A protein and the small-molecule ligand that binds it are described below.
Small molecule (SMILES): CC(=O)N[C@H]1[C@H](O[C@H]2[C@H](O)[C@@H](NC(C)=O)CO[C@@H]2CO)O[C@H](CO)[C@@H](O)[C@@H]1O

Binding-site contacts:
Ligand atom N2 contacts residue ASN154 of chain 29.F at 4.3 Å.
Ligand atom O5 contacts residue ASN154 of chain 29.F at 2.4 Å (h-bond).
Ligand atom C1 contacts residue MET151 of chain 29.F at 3.6 Å (hydrophobic).
Ligand atom C2 contacts residue ASN154 of chain 29.F at 3.5 Å.
Ligand atom C4 contacts residue THR156 of chain 29.F at 4.1 Å.
Ligand atom N2 contacts residue THR156 of chain 29.F at 4.3 Å.
Ligand atom O7 contacts residue THR156 of chain 29.F at 2.4 Å.
Ligand atom C8 contacts residue GLY157 of chain 29.F at 4.5 Å.
Ligand atom C8 contacts residue HIS148 of chain 29.F at 1.2 Å.
Ligand atom C6 contacts residue GLY157 of chain 29.F at 4.2 Å.
Ligand atom O5 contacts residue THR156 of chain 29.F at 3.8 Å.
Ligand atom O6 contacts residue ASP155 of chain 29.F at 4.2 Å.
Ligand atom C1 contacts residue GLY150 of chain 29.F at 3.8 Å.
Ligand atom O4 contacts residue THR156 of chain 29.F at 4.2 Å.
Ligand atom C8 contacts residue MET151 of chain 29.F at 4.1 Å (hydrophobic).
Ligand atom O6 contacts residue THR156 of chain 29.F at 1.2 Å (h-bond).
Ligand atom O7 contacts residue HIS148 of chain 29.F at 3.3 Å (h-bond).
Ligand atom N2 contacts residue HIS148 of chain 29.F at 2.8 Å (h-bond).
Ligand atom C5 contacts residue THR156 of chain 29.F at 3.2 Å.
Ligand atom N2 contacts residue GLY150 of chain 29.F at 4.1 Å.
Ligand atom C2 contacts residue GLY150 of chain 29.F at 4.5 Å.
Ligand atom C6 contacts residue ASN154 of chain 29.F at 3.0 Å.
Ligand atom C7 contacts residue THR156 of chain 29.F at 3.4 Å.
Ligand atom C6 contacts residue THR156 of chain 29.F at 1.8 Å.
Ligand atom C2 contacts residue MET151 of chain 29.F at 4.1 Å (hydrophobic).
Ligand atom C1 contacts residue ASN154 of chain 29.F at 2.5 Å.
Ligand atom C7 contacts residue HIS148 of chain 29.F at 2.3 Å.
Ligand atom C5 contacts residue ASN154 of chain 29.F at 2.1 Å.
Ligand atom O6 contacts residue ASN154 of chain 29.F at 2.4 Å (h-bond).
Ligand atom C8 contacts residue THR156 of chain 29.F at 2.9 Å.
Ligand atom N2 contacts residue MET151 of chain 29.F at 3.4 Å.
Ligand atom C3 contacts residue ASN154 of chain 29.F at 3.5 Å.
Ligand atom O4 contacts residue ASN154 of chain 29.F at 3.5 Å (h-bond).
Ligand atom C2 contacts residue HIS148 of chain 29.F at 4.2 Å.
Ligand atom O5 contacts residue ARG164 of chain 29.F at 4.3 Å.
Ligand atom C7 contacts residue MET151 of chain 29.F at 4.0 Å (hydrophobic).
Ligand atom C4 contacts residue ASN154 of chain 29.F at 3.2 Å.
Ligand atom C6 contacts residue ASP155 of chain 29.F at 4.3 Å.

Sequence of chain 29.F:
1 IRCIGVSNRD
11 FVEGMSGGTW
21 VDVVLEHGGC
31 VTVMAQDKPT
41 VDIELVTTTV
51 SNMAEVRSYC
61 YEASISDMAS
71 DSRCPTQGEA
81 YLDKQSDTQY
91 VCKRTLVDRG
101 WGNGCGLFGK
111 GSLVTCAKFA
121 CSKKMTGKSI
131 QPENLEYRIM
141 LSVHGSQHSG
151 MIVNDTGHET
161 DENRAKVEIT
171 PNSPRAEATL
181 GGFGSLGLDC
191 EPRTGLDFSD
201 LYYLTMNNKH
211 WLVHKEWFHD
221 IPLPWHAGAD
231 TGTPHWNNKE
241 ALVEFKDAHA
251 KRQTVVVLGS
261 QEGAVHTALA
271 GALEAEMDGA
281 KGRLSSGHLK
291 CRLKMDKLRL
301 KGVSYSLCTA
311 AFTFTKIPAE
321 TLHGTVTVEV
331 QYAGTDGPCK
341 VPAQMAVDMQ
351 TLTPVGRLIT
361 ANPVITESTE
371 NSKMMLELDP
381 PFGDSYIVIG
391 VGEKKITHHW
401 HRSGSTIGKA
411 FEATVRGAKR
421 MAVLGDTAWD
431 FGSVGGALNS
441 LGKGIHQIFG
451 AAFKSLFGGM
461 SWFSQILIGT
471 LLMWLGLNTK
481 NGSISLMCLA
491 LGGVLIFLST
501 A